Sequence of chain 1.QA:
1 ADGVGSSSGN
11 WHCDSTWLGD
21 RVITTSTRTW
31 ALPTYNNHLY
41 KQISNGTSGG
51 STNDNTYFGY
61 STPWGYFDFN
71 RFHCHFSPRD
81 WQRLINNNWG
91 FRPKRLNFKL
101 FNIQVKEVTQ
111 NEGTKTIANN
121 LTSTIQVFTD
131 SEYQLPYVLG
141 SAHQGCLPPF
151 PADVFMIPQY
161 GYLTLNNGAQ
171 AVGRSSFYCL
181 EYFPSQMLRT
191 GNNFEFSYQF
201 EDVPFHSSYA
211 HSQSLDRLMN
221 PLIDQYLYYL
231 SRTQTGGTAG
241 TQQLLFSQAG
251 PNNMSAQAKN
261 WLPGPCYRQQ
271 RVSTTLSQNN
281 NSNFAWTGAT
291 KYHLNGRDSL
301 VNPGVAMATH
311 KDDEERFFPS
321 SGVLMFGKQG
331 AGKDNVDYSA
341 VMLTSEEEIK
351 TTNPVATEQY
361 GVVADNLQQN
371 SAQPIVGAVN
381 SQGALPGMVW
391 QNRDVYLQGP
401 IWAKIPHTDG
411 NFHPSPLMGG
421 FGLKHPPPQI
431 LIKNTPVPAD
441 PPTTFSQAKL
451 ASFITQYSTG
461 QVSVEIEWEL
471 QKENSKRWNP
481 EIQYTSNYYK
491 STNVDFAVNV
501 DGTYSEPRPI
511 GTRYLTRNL

Binding-site contacts:
Ligand atom N1 contacts residue VAL203 of chain 1.SA at 4.0 Å.
Ligand atom C4' contacts residue DC1 of chain 1.SE at 4.1 Å.
Ligand atom C3' contacts residue HIS413 of chain 1.SA at 3.6 Å.
Ligand atom C2 contacts residue PRO414 of chain 1.SA at 4.1 Å (hydrophobic).
Ligand atom N9 contacts residue PRO204 of chain 1.SA at 4.2 Å.
Ligand atom C6 contacts residue SER415 of chain 1.SA at 4.0 Å.
Ligand atom C8 contacts residue HIS413 of chain 1.SA at 3.6 Å.
Ligand atom N7 contacts residue HIS413 of chain 1.SA at 4.0 Å.
Ligand atom C6 contacts residue GLY422 of chain 1.SA at 3.8 Å.
Ligand atom O4' contacts residue DC1 of chain 1.SE at 3.3 Å.
Ligand atom C5 contacts residue PRO204 of chain 1.SA at 3.9 Å (hydrophobic).
Ligand atom C2' contacts residue PRO414 of chain 1.SA at 3.5 Å (hydrophobic).
Ligand atom N6 contacts residue GLY420 of chain 1.SA at 4.2 Å.
Ligand atom C5' contacts residue DC1 of chain 1.SE at 3.9 Å.
Ligand atom N6 contacts residue PHE421 of chain 1.SA at 4.1 Å.
Ligand atom O5' contacts residue ASP409 of chain 1.QA at 3.6 Å.
Ligand atom C2 contacts residue GLY422 of chain 1.SA at 3.5 Å.
Ligand atom C2 contacts residue ILE405 of chain 1.SA at 4.1 Å (hydrophobic).
Ligand atom N1 contacts residue GLY422 of chain 1.SA at 3.0 Å (h-bond).
Ligand atom N1 contacts residue PRO414 of chain 1.SA at 3.5 Å (h-bond).
Ligand atom C5' contacts residue HIS413 of chain 1.SA at 3.7 Å.
Ligand atom C1' contacts residue DC1 of chain 1.SE at 3.9 Å.
Ligand atom O3' contacts residue HIS413 of chain 1.SA at 4.1 Å.
Ligand atom N7 contacts residue SER415 of chain 1.SA at 3.8 Å.
Ligand atom P contacts residue DC1 of chain 1.SE at 1.6 Å.
Ligand atom N6 contacts residue PRO414 of chain 1.SA at 3.7 Å.
Ligand atom C4 contacts residue PRO204 of chain 1.SA at 4.0 Å (hydrophobic).
Ligand atom N6 contacts residue PRO416 of chain 1.SA at 3.9 Å.
Ligand atom C8 contacts residue PRO204 of chain 1.SA at 4.1 Å (hydrophobic).
Ligand atom N6 contacts residue GLY422 of chain 1.SA at 3.1 Å (h-bond).
Ligand atom OP1 contacts residue ASN411 of chain 1.QA at 3.6 Å.
Ligand atom C5 contacts residue PRO414 of chain 1.SA at 4.1 Å (hydrophobic).
Ligand atom OP1 contacts residue DC1 of chain 1.SE at 2.5 Å (h-bond).
Ligand atom C6 contacts residue PRO414 of chain 1.SA at 3.5 Å (hydrophobic).
Ligand atom N7 contacts residue PRO204 of chain 1.SA at 4.0 Å.
Ligand atom C5' contacts residue ASP409 of chain 1.QA at 4.0 Å.
Ligand atom N6 contacts residue SER415 of chain 1.SA at 3.4 Å.
Ligand atom O5' contacts residue DC1 of chain 1.SE at 2.5 Å (h-bond).
Ligand atom OP2 contacts residue DC1 of chain 1.SE at 2.5 Å (h-bond).
Ligand atom N3 contacts residue PRO414 of chain 1.SA at 3.9 Å.

Sequence of chain 1.SA:
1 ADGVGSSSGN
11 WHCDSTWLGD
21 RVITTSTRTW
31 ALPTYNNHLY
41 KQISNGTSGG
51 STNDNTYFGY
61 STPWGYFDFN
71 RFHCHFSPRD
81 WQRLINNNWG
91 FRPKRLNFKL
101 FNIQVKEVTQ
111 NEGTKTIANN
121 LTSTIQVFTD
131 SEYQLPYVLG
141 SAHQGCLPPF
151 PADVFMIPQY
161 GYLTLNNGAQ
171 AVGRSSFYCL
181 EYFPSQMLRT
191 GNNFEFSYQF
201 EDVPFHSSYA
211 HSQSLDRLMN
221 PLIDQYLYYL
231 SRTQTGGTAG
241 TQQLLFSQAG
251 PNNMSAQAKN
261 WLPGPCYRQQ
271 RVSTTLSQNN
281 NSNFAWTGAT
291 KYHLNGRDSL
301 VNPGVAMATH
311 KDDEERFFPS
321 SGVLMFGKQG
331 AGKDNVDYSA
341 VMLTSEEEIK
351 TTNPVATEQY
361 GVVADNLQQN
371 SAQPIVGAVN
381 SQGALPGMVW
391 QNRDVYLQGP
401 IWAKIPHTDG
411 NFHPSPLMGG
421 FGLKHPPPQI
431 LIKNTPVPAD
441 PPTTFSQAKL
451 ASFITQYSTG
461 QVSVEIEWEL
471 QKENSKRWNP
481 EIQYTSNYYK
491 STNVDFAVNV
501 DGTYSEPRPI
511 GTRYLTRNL

A small-molecule ligand and the protein it binds are described below.
Small molecule (SMILES): Nc1ncnc2c1ncn2[C@H]1C[C@H](O)[C@@H](COP(=O)(O)O)O1